The small molecule below binds the protein below.
Small molecule (SMILES): CC(=O)N[C@@H]1[C@@H](O)[C@H](O)[C@@H](CO)O[C@H]1O

Sequence of chain 1.A:
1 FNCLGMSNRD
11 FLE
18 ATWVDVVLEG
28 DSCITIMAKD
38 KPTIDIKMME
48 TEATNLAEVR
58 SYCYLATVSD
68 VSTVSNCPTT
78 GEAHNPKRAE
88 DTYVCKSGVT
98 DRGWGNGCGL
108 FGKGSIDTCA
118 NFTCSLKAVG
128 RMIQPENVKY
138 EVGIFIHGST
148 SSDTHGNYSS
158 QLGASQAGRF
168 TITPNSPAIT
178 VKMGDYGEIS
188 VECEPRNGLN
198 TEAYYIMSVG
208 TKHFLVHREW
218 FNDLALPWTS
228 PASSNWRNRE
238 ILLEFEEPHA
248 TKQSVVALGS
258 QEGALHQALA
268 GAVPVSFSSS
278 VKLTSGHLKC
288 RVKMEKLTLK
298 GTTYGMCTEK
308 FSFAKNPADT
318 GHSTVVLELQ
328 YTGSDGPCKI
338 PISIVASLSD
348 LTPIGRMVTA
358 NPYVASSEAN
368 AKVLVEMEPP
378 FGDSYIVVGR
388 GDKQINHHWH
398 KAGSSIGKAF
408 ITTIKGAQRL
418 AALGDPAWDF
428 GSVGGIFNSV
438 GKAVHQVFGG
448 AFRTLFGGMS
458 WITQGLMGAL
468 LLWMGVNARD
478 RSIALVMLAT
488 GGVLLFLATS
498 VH

Binding-site contacts:
Ligand atom O6 contacts residue ASN118 of chain 1.A at 4.2 Å.
Ligand atom C3 contacts residue ASN118 of chain 1.A at 3.8 Å.
Ligand atom C5 contacts residue ASN118 of chain 1.A at 3.6 Å.
Ligand atom N2 contacts residue ASN118 of chain 1.A at 2.9 Å (h-bond).
Ligand atom C6 contacts residue THR120 of chain 1.A at 3.8 Å.
Ligand atom O6 contacts residue PHE119 of chain 1.A at 2.8 Å (h-bond).
Ligand atom C1 contacts residue THR89 of chain 1.A at 4.2 Å.
Ligand atom C1 contacts residue SER66 of chain 1.A at 4.5 Å.
Ligand atom C8 contacts residue ASN118 of chain 1.A at 3.7 Å.
Ligand atom C6 contacts residue PHE119 of chain 1.A at 4.0 Å (hydrophobic).
Ligand atom O5 contacts residue THR89 of chain 1.A at 4.5 Å.
Ligand atom C5 contacts residue THR120 of chain 1.A at 4.2 Å.
Ligand atom C1 contacts residue ASN118 of chain 1.A at 1.4 Å.
Ligand atom C4 contacts residue ASN118 of chain 1.A at 4.2 Å.
Ligand atom C8 contacts residue ASP67 of chain 1.A at 3.7 Å.
Ligand atom O5 contacts residue ASN118 of chain 1.A at 2.4 Å (h-bond).
Ligand atom C8 contacts residue SER66 of chain 1.A at 3.6 Å.
Ligand atom O6 contacts residue THR120 of chain 1.A at 3.6 Å (h-bond).
Ligand atom O5 contacts residue PHE119 of chain 1.A at 3.9 Å.
Ligand atom O5 contacts residue THR120 of chain 1.A at 3.4 Å (h-bond).
Ligand atom C7 contacts residue ASN118 of chain 1.A at 3.8 Å.
Ligand atom N2 contacts residue TYR90 of chain 1.A at 4.4 Å.
Ligand atom C2 contacts residue ASN118 of chain 1.A at 2.5 Å.
Ligand atom O6 contacts residue THR89 of chain 1.A at 3.9 Å.